Binding-site contacts:
Ligand atom C14 contacts residue ASN374 of chain 1.A at 4.0 Å.
Ligand atom N10 contacts residue PHE193 of chain 1.A at 3.4 Å.
Ligand atom N12 contacts residue PHE193 of chain 1.A at 3.6 Å.
Ligand atom C22 contacts residue LEU110 of chain 1.A at 3.8 Å (hydrophobic).
Ligand atom N12 contacts residue ILE395 of chain 1.A at 3.8 Å.
Ligand atom C20 contacts residue PHE193 of chain 1.A at 3.9 Å (hydrophobic).
Ligand atom O25 contacts residue LEU370 of chain 1.A at 3.6 Å.
Ligand atom C8 contacts residue MET391 of chain 1.A at 4.0 Å (hydrophobic).
Ligand atom C21 contacts residue MET202 of chain 1.A at 3.7 Å (hydrophobic).
Ligand atom C23 contacts residue TRP367 of chain 1.A at 3.6 Å (hydrophobic).
Ligand atom C9 contacts residue PHE193 of chain 1.A at 3.9 Å (hydrophobic).
Ligand atom C14 contacts residue MET391 of chain 1.A at 3.9 Å (hydrophobic).
Ligand atom C6 contacts residue GLU194 of chain 1.A at 3.7 Å.
Ligand atom N13 contacts residue GLU194 of chain 1.A at 3.8 Å.
Ligand atom C24 contacts residue MET202 of chain 1.A at 3.5 Å (hydrophobic).
Ligand atom N17 contacts residue ASN374 of chain 1.A at 3.2 Å (h-bond).
Ligand atom C23 contacts residue LEU110 of chain 1.A at 3.7 Å (hydrophobic).
Ligand atom C6 contacts residue MET391 of chain 1.A at 4.0 Å (hydrophobic).
Ligand atom N15 contacts residue MET391 of chain 1.A at 3.6 Å.
Ligand atom O25 contacts residue MET202 of chain 1.A at 3.4 Å.
Ligand atom N15 contacts residue ASN374 of chain 1.A at 2.9 Å (h-bond).
Ligand atom N17 contacts residue LEU370 of chain 1.A at 4.0 Å.
Ligand atom C21 contacts residue LEU370 of chain 1.A at 3.7 Å (hydrophobic).
Ligand atom O25 contacts residue ASN374 of chain 1.A at 3.1 Å (h-bond).
Ligand atom N13 contacts residue PHE193 of chain 1.A at 3.5 Å.
Ligand atom C14 contacts residue PHE193 of chain 1.A at 3.4 Å (hydrophobic).
Ligand atom C24 contacts residue HIS371 of chain 1.A at 3.3 Å.
Ligand atom N16 contacts residue PHE193 of chain 1.A at 3.5 Å.
Ligand atom N13 contacts residue MET391 of chain 1.A at 3.9 Å.
Ligand atom N17 contacts residue PHE193 of chain 1.A at 3.7 Å.
Ligand atom C14 contacts residue GLU194 of chain 1.A at 3.8 Å.
Ligand atom C23 contacts residue MET202 of chain 1.A at 3.9 Å (hydrophobic).
Ligand atom C20 contacts residue LEU370 of chain 1.A at 3.8 Å (hydrophobic).
Ligand atom N19 contacts residue PHE193 of chain 1.A at 3.9 Å.
Ligand atom C5 contacts residue HIS385 of chain 1.A at 3.9 Å.
Ligand atom N15 contacts residue GLU194 of chain 1.A at 2.8 Å (salt-bridge).
Ligand atom C18 contacts residue PHE193 of chain 1.A at 3.7 Å (hydrophobic).
Ligand atom N10 contacts residue ILE395 of chain 1.A at 3.9 Å.
Ligand atom C22 contacts residue TRP367 of chain 1.A at 3.9 Å (hydrophobic).
Ligand atom C11 contacts residue PHE193 of chain 1.A at 3.5 Å (hydrophobic).

A protein and the small-molecule ligand that binds it are described below.
Small molecule (SMILES): Nc1nc(NCCc2ccc(O)cc2)nc2nc(-c3ccco3)nn12

Sequence of chain 1.A:
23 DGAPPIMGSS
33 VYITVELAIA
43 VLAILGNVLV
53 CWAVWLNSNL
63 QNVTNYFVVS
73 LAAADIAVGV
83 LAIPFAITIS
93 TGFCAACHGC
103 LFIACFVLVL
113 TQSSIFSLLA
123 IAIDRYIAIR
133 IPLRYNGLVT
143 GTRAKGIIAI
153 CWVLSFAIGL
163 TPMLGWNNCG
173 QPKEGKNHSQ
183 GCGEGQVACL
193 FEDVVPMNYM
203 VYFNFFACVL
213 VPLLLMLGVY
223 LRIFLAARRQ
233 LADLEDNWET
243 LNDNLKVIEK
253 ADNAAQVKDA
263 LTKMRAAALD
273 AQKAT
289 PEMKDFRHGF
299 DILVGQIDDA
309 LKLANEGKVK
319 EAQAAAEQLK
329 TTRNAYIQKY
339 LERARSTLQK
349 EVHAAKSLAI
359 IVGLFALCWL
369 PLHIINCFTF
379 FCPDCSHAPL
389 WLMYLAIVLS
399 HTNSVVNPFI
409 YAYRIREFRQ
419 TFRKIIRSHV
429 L